The protein below binds the small molecule below.
Small molecule (SMILES): CC(=O)N[C@@H]1[C@@H](O)[C@H](O)[C@@H](CO)O[C@H]1O

Binding-site contacts:
Ligand atom C2 contacts residue ASN857 of chain 10.B at 2.5 Å.
Ligand atom C7 contacts residue ASN857 of chain 10.B at 3.2 Å.
Ligand atom N2 contacts residue ASN857 of chain 10.B at 2.9 Å (h-bond).
Ligand atom C8 contacts residue ASN857 of chain 10.B at 4.2 Å.
Ligand atom C5 contacts residue ASN857 of chain 10.B at 3.7 Å.
Ligand atom C4 contacts residue ASN857 of chain 10.B at 4.2 Å.
Ligand atom C3 contacts residue ASN857 of chain 10.B at 3.8 Å.
Ligand atom O7 contacts residue ASN857 of chain 10.B at 3.1 Å (h-bond).
Ligand atom C1 contacts residue ASN857 of chain 10.B at 1.4 Å.
Ligand atom O5 contacts residue ASN857 of chain 10.B at 2.4 Å (h-bond).

Sequence of chain 10.B:
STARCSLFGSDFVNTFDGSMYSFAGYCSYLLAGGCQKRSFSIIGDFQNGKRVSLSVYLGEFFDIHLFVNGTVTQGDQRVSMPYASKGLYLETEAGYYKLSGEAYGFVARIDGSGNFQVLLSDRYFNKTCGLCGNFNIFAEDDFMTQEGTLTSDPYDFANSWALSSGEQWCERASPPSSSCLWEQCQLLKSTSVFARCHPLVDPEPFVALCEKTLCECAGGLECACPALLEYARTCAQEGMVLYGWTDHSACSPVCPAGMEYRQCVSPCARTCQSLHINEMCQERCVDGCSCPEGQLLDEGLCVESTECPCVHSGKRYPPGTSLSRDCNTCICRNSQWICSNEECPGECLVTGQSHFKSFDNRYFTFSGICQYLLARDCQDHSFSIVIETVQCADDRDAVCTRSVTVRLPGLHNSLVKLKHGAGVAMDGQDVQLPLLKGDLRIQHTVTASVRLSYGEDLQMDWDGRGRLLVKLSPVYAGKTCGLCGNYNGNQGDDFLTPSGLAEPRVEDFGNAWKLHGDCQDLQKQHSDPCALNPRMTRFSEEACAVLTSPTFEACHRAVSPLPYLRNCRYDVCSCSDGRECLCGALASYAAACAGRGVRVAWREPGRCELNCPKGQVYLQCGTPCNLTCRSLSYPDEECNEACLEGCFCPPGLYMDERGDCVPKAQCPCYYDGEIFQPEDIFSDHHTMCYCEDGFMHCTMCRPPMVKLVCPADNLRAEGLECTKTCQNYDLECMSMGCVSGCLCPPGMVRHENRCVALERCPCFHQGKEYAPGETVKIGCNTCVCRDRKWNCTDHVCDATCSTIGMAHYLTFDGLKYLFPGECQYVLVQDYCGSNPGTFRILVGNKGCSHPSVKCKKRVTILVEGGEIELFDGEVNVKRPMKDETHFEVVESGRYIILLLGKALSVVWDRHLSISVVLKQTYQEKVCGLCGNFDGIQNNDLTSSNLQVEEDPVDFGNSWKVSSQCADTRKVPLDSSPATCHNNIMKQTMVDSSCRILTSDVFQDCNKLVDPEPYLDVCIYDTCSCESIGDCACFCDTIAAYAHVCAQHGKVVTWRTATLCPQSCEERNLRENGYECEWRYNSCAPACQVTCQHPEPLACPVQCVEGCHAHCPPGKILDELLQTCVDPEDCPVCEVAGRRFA